Sequence of chain 3.A:
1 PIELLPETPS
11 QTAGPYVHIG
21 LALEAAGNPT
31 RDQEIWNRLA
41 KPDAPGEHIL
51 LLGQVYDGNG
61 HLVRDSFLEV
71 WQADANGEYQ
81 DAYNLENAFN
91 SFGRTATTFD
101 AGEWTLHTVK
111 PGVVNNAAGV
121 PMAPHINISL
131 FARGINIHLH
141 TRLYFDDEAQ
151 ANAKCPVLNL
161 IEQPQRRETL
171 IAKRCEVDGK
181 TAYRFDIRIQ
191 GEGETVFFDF

Sequence of chain 1.B:
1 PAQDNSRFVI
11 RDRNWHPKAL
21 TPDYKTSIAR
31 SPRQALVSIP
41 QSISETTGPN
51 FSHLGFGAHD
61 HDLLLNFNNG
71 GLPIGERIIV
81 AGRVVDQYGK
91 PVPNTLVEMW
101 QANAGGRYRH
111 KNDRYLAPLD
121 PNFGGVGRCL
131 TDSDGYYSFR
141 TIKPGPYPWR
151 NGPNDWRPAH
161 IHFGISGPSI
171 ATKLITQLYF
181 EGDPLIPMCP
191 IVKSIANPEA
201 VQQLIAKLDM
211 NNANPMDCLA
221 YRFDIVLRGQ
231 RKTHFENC

Binding-site contacts:
Ligand atom O7 contacts residue MET216 of chain 1.B at 3.9 Å.
Ligand atom C6 contacts residue MET216 of chain 1.B at 3.5 Å (hydrophobic).
Ligand atom F9 contacts residue ILE39 of chain 3.F at 4.2 Å.
Ligand atom C5 contacts residue PRO215 of chain 1.B at 4.0 Å (hydrophobic).
Ligand atom C4 contacts residue SER38 of chain 3.F at 4.2 Å.
Ligand atom C4 contacts residue MET216 of chain 1.B at 4.4 Å (hydrophobic).
Ligand atom C2 contacts residue ARG150 of chain 3.B at 2.8 Å.
Ligand atom C4 contacts residue PRO40 of chain 3.F at 4.2 Å (hydrophobic).
Ligand atom C1 contacts residue MET216 of chain 1.B at 3.6 Å (hydrophobic).
Ligand atom C2 contacts residue PRO40 of chain 3.F at 3.7 Å (hydrophobic).
Ligand atom C6 contacts residue ARG150 of chain 3.B at 4.2 Å.
Ligand atom C2 contacts residue MET216 of chain 1.B at 4.1 Å (hydrophobic).
Ligand atom C5 contacts residue PRO40 of chain 3.F at 4.3 Å (hydrophobic).
Ligand atom C5 contacts residue PRO153 of chain 3.B at 3.7 Å (hydrophobic).
Ligand atom O7 contacts residue PRO40 of chain 3.F at 3.8 Å.
Ligand atom C5 contacts residue MET216 of chain 1.B at 3.9 Å (hydrophobic).
Ligand atom F9 contacts residue GLY152 of chain 3.B at 3.8 Å.
Ligand atom C6 contacts residue PRO40 of chain 3.F at 3.8 Å (hydrophobic).
Ligand atom C3 contacts residue SER38 of chain 3.F at 3.9 Å.
Ligand atom C1 contacts residue ARG150 of chain 3.B at 3.3 Å.
Ligand atom C3 contacts residue ILE39 of chain 3.F at 4.5 Å (hydrophobic).
Ligand atom C4 contacts residue ILE39 of chain 3.F at 4.4 Å (hydrophobic).
Ligand atom C4 contacts residue PRO153 of chain 3.B at 4.4 Å (hydrophobic).
Ligand atom C3 contacts residue PRO40 of chain 3.F at 4.0 Å (hydrophobic).
Ligand atom O8 contacts residue PRO40 of chain 3.F at 3.9 Å.
Ligand atom O7 contacts residue ARG150 of chain 3.B at 3.5 Å (salt-bridge).
Ligand atom C6 contacts residue PRO215 of chain 1.B at 4.1 Å (hydrophobic).
Ligand atom F9 contacts residue SER38 of chain 3.F at 3.1 Å.
Ligand atom C4 contacts residue ARG150 of chain 3.B at 4.4 Å.
Ligand atom C2 contacts residue LEU160 of chain 3.A at 4.4 Å (hydrophobic).
Ligand atom O8 contacts residue LEU160 of chain 3.A at 3.3 Å.
Ligand atom O8 contacts residue ARG150 of chain 3.B at 2.6 Å (salt-bridge).
Ligand atom F9 contacts residue PRO153 of chain 3.B at 3.6 Å.
Ligand atom C1 contacts residue PRO40 of chain 3.F at 3.7 Å (hydrophobic).
Ligand atom C3 contacts residue ARG150 of chain 3.B at 3.5 Å.

Sequence of chain 3.F:
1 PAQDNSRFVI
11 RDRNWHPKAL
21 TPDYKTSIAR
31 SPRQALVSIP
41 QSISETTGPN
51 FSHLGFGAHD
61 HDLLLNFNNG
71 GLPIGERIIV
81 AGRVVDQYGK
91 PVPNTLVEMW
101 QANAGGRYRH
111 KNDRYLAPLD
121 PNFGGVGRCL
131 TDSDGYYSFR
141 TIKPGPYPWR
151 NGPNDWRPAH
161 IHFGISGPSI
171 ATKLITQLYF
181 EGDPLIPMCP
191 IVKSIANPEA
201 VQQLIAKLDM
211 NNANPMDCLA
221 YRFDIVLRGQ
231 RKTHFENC

The protein below binds the small molecule below.
Small molecule (SMILES): Oc1ccc(F)cc1O

Sequence of chain 3.B:
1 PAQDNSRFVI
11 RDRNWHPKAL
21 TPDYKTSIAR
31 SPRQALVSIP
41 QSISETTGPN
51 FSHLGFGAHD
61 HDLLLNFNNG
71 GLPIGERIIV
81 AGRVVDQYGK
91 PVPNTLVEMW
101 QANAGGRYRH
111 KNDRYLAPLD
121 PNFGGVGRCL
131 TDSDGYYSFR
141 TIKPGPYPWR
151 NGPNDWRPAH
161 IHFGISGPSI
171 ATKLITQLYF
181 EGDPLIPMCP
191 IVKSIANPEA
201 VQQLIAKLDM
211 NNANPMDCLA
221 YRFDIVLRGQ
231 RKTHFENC